The small molecule below binds the protein below.
Small molecule (SMILES): NCCCC[C@@H](N)C(=O)O

Binding-site contacts:
Ligand atom CA contacts residue ZDC1 of chain 1.T at 2.5 Å.
Ligand atom CB contacts residue ZDC1 of chain 1.T at 3.8 Å.
Ligand atom N contacts residue ZDC1 of chain 1.T at 1.4 Å.
Ligand atom N contacts residue SER23 of chain 1.C at 4.2 Å.
Ligand atom C contacts residue ZDC1 of chain 1.T at 2.9 Å.
Ligand atom O contacts residue ZDC1 of chain 1.T at 3.1 Å.

Sequence of chain 1.C:
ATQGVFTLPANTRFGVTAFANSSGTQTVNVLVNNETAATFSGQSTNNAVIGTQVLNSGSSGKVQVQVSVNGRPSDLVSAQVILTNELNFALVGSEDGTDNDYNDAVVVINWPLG